Binding-site contacts:
Ligand atom O3 contacts residue GLY211 of chain 1.C at 4.1 Å.
Ligand atom O3 contacts residue GLU188 of chain 1.C at 2.8 Å (salt-bridge).
Ligand atom O2 contacts residue MET207 of chain 1.C at 4.3 Å.
Ligand atom C2 contacts residue ALA209 of chain 1.C at 3.8 Å (hydrophobic).
Ligand atom O2 contacts residue ALA243 of chain 1.C at 4.4 Å.
Ligand atom O4 contacts residue ASP212 of chain 1.C at 4.4 Å.
Ligand atom C2 contacts residue LYS186 of chain 1.C at 3.6 Å.
Ligand atom C1 contacts residue GLY211 of chain 1.C at 4.0 Å.
Ligand atom O1 contacts residue GLY211 of chain 1.C at 2.9 Å (h-bond).
Ligand atom O3 contacts residue ALA209 of chain 1.C at 4.2 Å.
Ligand atom C1 contacts residue GLU188 of chain 1.C at 3.3 Å.
Ligand atom O1 contacts residue ASP212 of chain 1.C at 3.7 Å.
Ligand atom O2 contacts residue ALA209 of chain 1.C at 3.8 Å.
Ligand atom O1 contacts residue ARG210 of chain 1.C at 3.6 Å (salt-bridge).
Ligand atom O4 contacts residue LYS186 of chain 1.C at 2.8 Å (salt-bridge).
Ligand atom O1 contacts residue MG1 of chain 1.U at 4.4 Å.
Ligand atom O3 contacts residue ASP212 of chain 1.C at 2.6 Å (salt-bridge).
Ligand atom C2 contacts residue MG1 of chain 1.U at 3.3 Å.
Ligand atom O1 contacts residue GLU188 of chain 1.C at 4.1 Å.
Ligand atom O4 contacts residue MG1 of chain 1.U at 2.7 Å.
Ligand atom C1 contacts residue MG1 of chain 1.U at 3.2 Å.
Ligand atom C1 contacts residue THR244 of chain 1.C at 3.5 Å.
Ligand atom O4 contacts residue GLU188 of chain 1.C at 3.6 Å.
Ligand atom O2 contacts residue THR244 of chain 1.C at 3.3 Å (h-bond).
Ligand atom O1 contacts residue THR244 of chain 1.C at 2.6 Å (h-bond).
Ligand atom O1 contacts residue ALA209 of chain 1.C at 3.2 Å.
Ligand atom O2 contacts residue MET276 of chain 1.C at 4.4 Å.
Ligand atom O3 contacts residue MG1 of chain 1.U at 2.4 Å.
Ligand atom C2 contacts residue THR244 of chain 1.C at 3.8 Å.
Ligand atom C2 contacts residue GLU188 of chain 1.C at 3.7 Å.
Ligand atom C1 contacts residue ALA209 of chain 1.C at 3.6 Å (hydrophobic).
Ligand atom O4 contacts residue ARG87 of chain 1.C at 4.2 Å.
Ligand atom O2 contacts residue LYS186 of chain 1.C at 3.7 Å.
Ligand atom C1 contacts residue ASP212 of chain 1.C at 3.8 Å.

The protein below binds the small molecule below.
Small molecule (SMILES): O=C([O-])C(=O)[O-]

Sequence of chain 1.C:
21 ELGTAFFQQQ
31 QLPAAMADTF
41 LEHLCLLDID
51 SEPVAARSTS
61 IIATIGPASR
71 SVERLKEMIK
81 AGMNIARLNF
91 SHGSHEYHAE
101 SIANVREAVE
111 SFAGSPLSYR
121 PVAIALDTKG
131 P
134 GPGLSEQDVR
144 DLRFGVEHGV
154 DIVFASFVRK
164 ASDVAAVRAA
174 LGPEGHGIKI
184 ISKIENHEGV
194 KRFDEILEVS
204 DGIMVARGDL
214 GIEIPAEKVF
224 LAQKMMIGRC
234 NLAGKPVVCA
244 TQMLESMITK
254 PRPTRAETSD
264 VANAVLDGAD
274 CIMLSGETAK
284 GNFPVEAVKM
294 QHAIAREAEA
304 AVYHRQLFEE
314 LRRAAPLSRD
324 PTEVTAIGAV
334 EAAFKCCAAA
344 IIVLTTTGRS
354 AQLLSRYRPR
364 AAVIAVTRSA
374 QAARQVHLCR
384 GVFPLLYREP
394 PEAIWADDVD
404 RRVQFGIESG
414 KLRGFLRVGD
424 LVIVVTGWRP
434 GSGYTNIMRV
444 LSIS